Binding-site contacts:
Ligand atom N2 contacts residue W711 of chain 15.F at 2.9 Å.
Ligand atom C1B contacts residue ILE183 of chain 15.A at 4.0 Å (hydrophobic).
Ligand atom C4B contacts residue ILE183 of chain 15.A at 4.0 Å (hydrophobic).
Ligand atom C3C contacts residue LEU216 of chain 15.A at 3.7 Å (hydrophobic).
Ligand atom C3C contacts residue TYR192 of chain 15.A at 4.0 Å (hydrophobic).
Ligand atom C3 contacts residue W711 of chain 15.F at 3.2 Å.
Ligand atom C4A contacts residue LEU14 of chain 11.C at 4.0 Å (hydrophobic).
Ligand atom O1A contacts residue PHE121 of chain 15.A at 4.0 Å.
Ligand atom O1B contacts residue ILE95 of chain 15.A at 3.6 Å.
Ligand atom C5B contacts residue TYR146 of chain 15.A at 3.4 Å (hydrophobic).
Ligand atom C31 contacts residue W711 of chain 15.F at 3.0 Å.
Ligand atom C5A contacts residue ILE144 of chain 15.A at 3.7 Å (hydrophobic).
Ligand atom C1C contacts residue THR97 of chain 15.A at 3.9 Å.
Ligand atom C3B contacts residue ILE219 of chain 15.A at 3.8 Å (hydrophobic).
Ligand atom C6C contacts residue ILE186 of chain 15.A at 3.9 Å (hydrophobic).
Ligand atom C4A contacts residue MET181 of chain 15.A at 3.6 Å (hydrophobic).
Ligand atom C4A contacts residue ILE170 of chain 15.A at 3.9 Å (hydrophobic).
Ligand atom O1 contacts residue THR97 of chain 15.A at 3.4 Å (h-bond).
Ligand atom C2C contacts residue LEU216 of chain 15.A at 3.7 Å (hydrophobic).
Ligand atom C2C contacts residue THR97 of chain 15.A at 3.9 Å.
Ligand atom C31 contacts residue LEU216 of chain 15.A at 3.4 Å (hydrophobic).
Ligand atom C5A contacts residue PRO168 of chain 15.A at 4.0 Å (hydrophobic).
Ligand atom C5A contacts residue ILE170 of chain 15.A at 3.8 Å (hydrophobic).
Ligand atom N3A contacts residue TYR146 of chain 15.A at 4.0 Å.
Ligand atom C1C contacts residue PHE115 of chain 15.A at 3.9 Å (hydrophobic).
Ligand atom N3A contacts residue ALA24 of chain 15.C at 3.8 Å.
Ligand atom C2B contacts residue ILE219 of chain 15.A at 3.8 Å (hydrophobic).
Ligand atom N3A contacts residue MET181 of chain 15.A at 3.3 Å.
Ligand atom N2 contacts residue THR97 of chain 15.A at 3.7 Å.
Ligand atom C4B contacts residue TYR146 of chain 15.A at 3.7 Å (hydrophobic).
Ligand atom O1 contacts residue W711 of chain 15.F at 3.7 Å.
Ligand atom C4C contacts residue MET117 of chain 15.A at 3.9 Å (hydrophobic).
Ligand atom C5B contacts residue ILE183 of chain 15.A at 3.7 Å (hydrophobic).
Ligand atom C6B contacts residue TYR146 of chain 15.A at 3.8 Å (hydrophobic).
Ligand atom C2A contacts residue TYR146 of chain 15.A at 3.7 Å (hydrophobic).
Ligand atom C4A contacts residue ALA24 of chain 15.C at 4.0 Å (hydrophobic).
Ligand atom C2A contacts residue MET181 of chain 15.A at 3.7 Å (hydrophobic).
Ligand atom C4 contacts residue TYR192 of chain 15.A at 3.5 Å (hydrophobic).
Ligand atom C31 contacts residue ASN214 of chain 15.A at 3.3 Å.
Ligand atom C6B contacts residue ILE183 of chain 15.A at 3.6 Å (hydrophobic).

Sequence of chain 11.C:
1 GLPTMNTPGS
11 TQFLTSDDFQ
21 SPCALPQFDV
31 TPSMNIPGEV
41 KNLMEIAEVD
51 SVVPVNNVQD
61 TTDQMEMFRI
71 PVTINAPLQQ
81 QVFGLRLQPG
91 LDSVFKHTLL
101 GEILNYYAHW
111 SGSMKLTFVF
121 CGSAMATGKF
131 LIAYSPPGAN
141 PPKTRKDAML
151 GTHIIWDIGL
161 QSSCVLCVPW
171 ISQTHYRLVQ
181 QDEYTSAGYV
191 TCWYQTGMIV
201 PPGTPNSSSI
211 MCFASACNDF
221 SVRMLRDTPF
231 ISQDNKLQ

Sequence of chain 15.A:
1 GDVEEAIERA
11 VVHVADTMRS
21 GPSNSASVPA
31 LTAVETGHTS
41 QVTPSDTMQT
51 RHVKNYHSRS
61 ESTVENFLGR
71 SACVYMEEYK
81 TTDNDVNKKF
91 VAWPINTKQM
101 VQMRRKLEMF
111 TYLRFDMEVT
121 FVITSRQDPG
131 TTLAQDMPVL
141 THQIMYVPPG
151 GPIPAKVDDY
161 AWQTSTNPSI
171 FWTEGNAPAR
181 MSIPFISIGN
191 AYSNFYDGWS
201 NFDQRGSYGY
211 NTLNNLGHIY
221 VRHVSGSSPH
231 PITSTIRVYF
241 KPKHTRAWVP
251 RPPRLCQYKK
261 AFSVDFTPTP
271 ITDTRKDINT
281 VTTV

Sequence of chain 15.C:
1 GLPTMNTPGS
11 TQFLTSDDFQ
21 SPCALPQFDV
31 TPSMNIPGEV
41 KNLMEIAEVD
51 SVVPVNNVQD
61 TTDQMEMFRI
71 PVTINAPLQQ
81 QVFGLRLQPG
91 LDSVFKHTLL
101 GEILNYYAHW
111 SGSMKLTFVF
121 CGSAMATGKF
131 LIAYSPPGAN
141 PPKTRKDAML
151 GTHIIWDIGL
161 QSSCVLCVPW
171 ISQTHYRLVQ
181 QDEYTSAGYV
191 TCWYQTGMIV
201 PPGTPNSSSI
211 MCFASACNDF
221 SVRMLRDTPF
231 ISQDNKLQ

This protein binds this small molecule.
Small molecule (SMILES): Cc1cc(CCCCCCCOc2ccc(C3=NCCO3)cc2)on1